Binding-site contacts:
Ligand atom O6 contacts residue SER153 of chain 1.D at 3.5 Å (h-bond).
Ligand atom C3 contacts residue ASN151 of chain 1.D at 3.8 Å.
Ligand atom O5 contacts residue GLU179 of chain 1.D at 4.0 Å.
Ligand atom O5 contacts residue ASN151 of chain 1.D at 2.3 Å (h-bond).
Ligand atom C8 contacts residue ASN151 of chain 1.D at 3.7 Å.
Ligand atom C1 contacts residue SER153 of chain 1.D at 4.2 Å.
Ligand atom O7 contacts residue ASN151 of chain 1.D at 3.1 Å (h-bond).
Ligand atom C4 contacts residue ASN151 of chain 1.D at 4.2 Å.
Ligand atom O5 contacts residue SER153 of chain 1.D at 3.8 Å.
Ligand atom C1 contacts residue GLU179 of chain 1.D at 4.0 Å.
Ligand atom N2 contacts residue ASN151 of chain 1.D at 2.9 Å (h-bond).
Ligand atom C1 contacts residue ASN151 of chain 1.D at 1.4 Å.
Ligand atom C7 contacts residue ASN151 of chain 1.D at 3.2 Å.
Ligand atom O7 contacts residue GLU179 of chain 1.D at 3.8 Å.
Ligand atom C2 contacts residue GLU179 of chain 1.D at 4.3 Å.
Ligand atom O7 contacts residue HIS178 of chain 1.D at 4.1 Å.
Ligand atom C2 contacts residue ASN151 of chain 1.D at 2.4 Å.
Ligand atom O5 contacts residue TYR154 of chain 1.D at 4.5 Å.
Ligand atom O6 contacts residue TYR154 of chain 1.D at 3.5 Å (h-bond).
Ligand atom C5 contacts residue ASN151 of chain 1.D at 3.6 Å.
Ligand atom C5 contacts residue SER153 of chain 1.D at 4.5 Å.

This small molecule binds to this protein.
Small molecule (SMILES): CC(=O)N[C@@H]1[C@@H](O)[C@H](O)[C@@H](CO)O[C@H]1O

Sequence of chain 1.D:
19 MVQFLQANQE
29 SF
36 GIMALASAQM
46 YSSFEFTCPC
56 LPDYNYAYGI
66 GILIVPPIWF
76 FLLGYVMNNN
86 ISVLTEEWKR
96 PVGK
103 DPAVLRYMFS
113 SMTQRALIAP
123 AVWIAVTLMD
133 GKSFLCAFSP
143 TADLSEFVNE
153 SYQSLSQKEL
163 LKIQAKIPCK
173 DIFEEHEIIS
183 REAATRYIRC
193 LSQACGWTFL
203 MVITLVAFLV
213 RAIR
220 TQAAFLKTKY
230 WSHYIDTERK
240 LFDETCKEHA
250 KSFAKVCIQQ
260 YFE